Binding-site contacts:
Ligand atom O7 contacts residue LYS437 of chain 1.B at 3.3 Å (salt-bridge).
Ligand atom O3 contacts residue LYS437 of chain 1.B at 4.5 Å.
Ligand atom C8 contacts residue LEU438 of chain 1.B at 3.8 Å (hydrophobic).
Ligand atom C8 contacts residue LYS437 of chain 1.B at 3.6 Å.
Ligand atom N2 contacts residue LYS437 of chain 1.B at 4.0 Å.
Ligand atom C7 contacts residue LYS437 of chain 1.B at 3.4 Å.

A protein and the small-molecule ligand that binds it are described below.
Small molecule (SMILES): CC(=O)N[C@@H]1[C@@H](O)[C@H](O)[C@@H](CO)O[C@H]1O

Sequence of chain 1.B:
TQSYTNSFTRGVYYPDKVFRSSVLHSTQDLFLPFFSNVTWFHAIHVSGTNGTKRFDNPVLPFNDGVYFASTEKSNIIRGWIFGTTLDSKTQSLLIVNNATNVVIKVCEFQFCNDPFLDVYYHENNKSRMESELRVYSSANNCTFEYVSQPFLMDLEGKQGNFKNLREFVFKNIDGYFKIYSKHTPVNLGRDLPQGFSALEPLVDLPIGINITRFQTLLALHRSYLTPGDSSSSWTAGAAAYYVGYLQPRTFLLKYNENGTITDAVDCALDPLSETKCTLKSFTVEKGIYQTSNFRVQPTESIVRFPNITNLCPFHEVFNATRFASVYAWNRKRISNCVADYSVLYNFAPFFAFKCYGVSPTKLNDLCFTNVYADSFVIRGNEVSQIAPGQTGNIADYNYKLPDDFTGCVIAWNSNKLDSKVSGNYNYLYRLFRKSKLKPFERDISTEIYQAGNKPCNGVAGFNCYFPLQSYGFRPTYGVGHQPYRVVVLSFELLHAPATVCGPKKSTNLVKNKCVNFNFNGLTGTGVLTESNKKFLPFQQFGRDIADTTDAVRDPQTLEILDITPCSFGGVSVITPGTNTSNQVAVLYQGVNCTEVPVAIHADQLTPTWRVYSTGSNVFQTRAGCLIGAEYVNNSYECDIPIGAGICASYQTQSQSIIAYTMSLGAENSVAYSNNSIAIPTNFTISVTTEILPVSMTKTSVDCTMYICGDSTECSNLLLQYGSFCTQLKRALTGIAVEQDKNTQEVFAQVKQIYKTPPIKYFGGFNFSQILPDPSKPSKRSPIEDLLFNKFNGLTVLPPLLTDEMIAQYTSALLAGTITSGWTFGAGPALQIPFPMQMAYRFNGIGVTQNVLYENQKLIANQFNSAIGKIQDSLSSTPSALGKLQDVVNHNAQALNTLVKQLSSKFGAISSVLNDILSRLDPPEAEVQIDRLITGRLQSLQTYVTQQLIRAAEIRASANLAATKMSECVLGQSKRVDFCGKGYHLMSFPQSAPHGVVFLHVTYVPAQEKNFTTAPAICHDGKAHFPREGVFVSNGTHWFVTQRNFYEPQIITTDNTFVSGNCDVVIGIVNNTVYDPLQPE